Sequence of chain 3.K:
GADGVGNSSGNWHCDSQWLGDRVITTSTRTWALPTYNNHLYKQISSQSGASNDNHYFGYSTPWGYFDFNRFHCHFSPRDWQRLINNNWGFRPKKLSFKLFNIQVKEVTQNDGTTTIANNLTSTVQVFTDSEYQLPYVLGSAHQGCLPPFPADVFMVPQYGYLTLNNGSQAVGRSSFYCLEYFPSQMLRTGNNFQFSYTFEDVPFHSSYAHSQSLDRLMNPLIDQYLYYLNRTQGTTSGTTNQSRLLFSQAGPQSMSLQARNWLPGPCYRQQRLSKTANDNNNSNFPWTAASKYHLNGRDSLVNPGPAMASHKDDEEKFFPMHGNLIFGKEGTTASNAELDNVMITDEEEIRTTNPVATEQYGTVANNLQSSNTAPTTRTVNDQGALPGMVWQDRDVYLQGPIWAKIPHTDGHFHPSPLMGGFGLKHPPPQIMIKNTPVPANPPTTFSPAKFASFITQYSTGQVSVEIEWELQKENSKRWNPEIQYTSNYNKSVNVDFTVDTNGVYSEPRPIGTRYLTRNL

The small molecule below binds the protein below.
Small molecule (SMILES): Nc1ncnc2c1ncn2[C@H]1C[C@H](O)[C@@H](COP(=O)(O)O)O1

Binding-site contacts:
Ligand atom C6 contacts residue SER632 of chain 3.K at 4.3 Å.
Ligand atom N6 contacts residue SER632 of chain 3.K at 3.9 Å.
Ligand atom C8 contacts residue PRO419 of chain 3.K at 4.3 Å (hydrophobic).
Ligand atom C6 contacts residue PRO419 of chain 3.K at 4.4 Å (hydrophobic).
Ligand atom N3 contacts residue PRO419 of chain 3.K at 4.3 Å.
Ligand atom C2 contacts residue GLY639 of chain 3.K at 3.7 Å.
Ligand atom C4 contacts residue PRO631 of chain 3.K at 4.4 Å (hydrophobic).
Ligand atom O2P contacts residue PRO631 of chain 3.K at 3.8 Å.
Ligand atom N6 contacts residue GLY637 of chain 3.K at 4.1 Å.
Ligand atom C6 contacts residue VAL418 of chain 3.K at 3.8 Å (hydrophobic).
Ligand atom O5' contacts residue PRO631 of chain 3.K at 4.1 Å.
Ligand atom N1 contacts residue VAL418 of chain 3.K at 3.8 Å.
Ligand atom N6 contacts residue VAL418 of chain 3.K at 3.6 Å.
Ligand atom O2P contacts residue PHE629 of chain 3.K at 4.0 Å.
Ligand atom C8 contacts residue HIS630 of chain 3.K at 3.4 Å.
Ligand atom O4' contacts residue HIS630 of chain 3.K at 4.4 Å.
Ligand atom N6 contacts residue PHE638 of chain 3.K at 3.8 Å.
Ligand atom C5 contacts residue PRO631 of chain 3.K at 4.4 Å (hydrophobic).
Ligand atom N6 contacts residue PRO633 of chain 3.K at 4.2 Å.
Ligand atom N7 contacts residue PRO419 of chain 3.K at 4.4 Å.
Ligand atom O2P contacts residue HIS628 of chain 3.K at 4.3 Å.
Ligand atom N1 contacts residue PRO631 of chain 3.K at 4.2 Å.
Ligand atom C4 contacts residue PRO419 of chain 3.K at 4.2 Å (hydrophobic).
Ligand atom C5 contacts residue SER632 of chain 3.K at 4.3 Å.
Ligand atom C6 contacts residue PRO631 of chain 3.K at 4.0 Å (hydrophobic).
Ligand atom C2 contacts residue PRO419 of chain 3.K at 4.4 Å (hydrophobic).
Ligand atom N7 contacts residue HIS630 of chain 3.K at 4.1 Å.
Ligand atom N1 contacts residue GLY639 of chain 3.K at 2.9 Å (h-bond).
Ligand atom C2' contacts residue PRO419 of chain 3.K at 4.0 Å (hydrophobic).
Ligand atom C1' contacts residue HIS630 of chain 3.K at 4.0 Å.
Ligand atom C5 contacts residue PRO419 of chain 3.K at 4.2 Å (hydrophobic).
Ligand atom N1 contacts residue ILE622 of chain 3.K at 4.4 Å.
Ligand atom N7 contacts residue SER632 of chain 3.K at 3.8 Å.
Ligand atom N6 contacts residue PRO631 of chain 3.K at 3.9 Å.
Ligand atom C6 contacts residue GLY639 of chain 3.K at 3.7 Å.
Ligand atom O5' contacts residue PHE629 of chain 3.K at 4.2 Å.
Ligand atom O4' contacts residue PRO631 of chain 3.K at 3.8 Å.
Ligand atom N9 contacts residue PRO419 of chain 3.K at 4.2 Å.
Ligand atom N9 contacts residue HIS630 of chain 3.K at 4.2 Å.
Ligand atom N6 contacts residue GLY639 of chain 3.K at 2.8 Å (h-bond).